Sequence of chain 1.A:
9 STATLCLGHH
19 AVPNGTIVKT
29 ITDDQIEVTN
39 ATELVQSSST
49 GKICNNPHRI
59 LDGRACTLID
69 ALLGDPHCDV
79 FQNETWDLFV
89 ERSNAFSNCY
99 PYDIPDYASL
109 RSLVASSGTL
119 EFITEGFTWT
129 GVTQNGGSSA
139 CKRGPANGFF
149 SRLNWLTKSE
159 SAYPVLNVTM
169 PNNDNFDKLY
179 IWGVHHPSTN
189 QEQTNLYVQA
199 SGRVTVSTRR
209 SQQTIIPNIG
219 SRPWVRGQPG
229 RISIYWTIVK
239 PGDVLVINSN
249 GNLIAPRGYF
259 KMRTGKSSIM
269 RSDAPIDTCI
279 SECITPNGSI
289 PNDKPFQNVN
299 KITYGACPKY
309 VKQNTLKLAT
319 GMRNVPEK

The small molecule below binds the protein below.
Small molecule (SMILES): CC(=O)N[C@H]1[C@H](O[C@H]2[C@H](O)[C@@H](NC(C)=O)CO[C@@H]2CO)O[C@H](CO)[C@@H](O)[C@@H]1O

Binding-site contacts:
Ligand atom O5 contacts residue PHE120 of chain 1.A at 4.5 Å.
Ligand atom C8 contacts residue ASN81 of chain 1.A at 3.2 Å.
Ligand atom O6 contacts residue GLN80 of chain 1.A at 4.4 Å.
Ligand atom O7 contacts residue ASN81 of chain 1.A at 3.0 Å (h-bond).
Ligand atom C2 contacts residue ASN81 of chain 1.A at 2.5 Å.
Ligand atom C1 contacts residue PHE120 of chain 1.A at 4.3 Å (hydrophobic).
Ligand atom N2 contacts residue ASN81 of chain 1.A at 3.0 Å (h-bond).
Ligand atom C7 contacts residue ASN81 of chain 1.A at 2.7 Å.
Ligand atom C1 contacts residue ASN81 of chain 1.A at 1.4 Å.
Ligand atom C7 contacts residue GLU119 of chain 1.A at 4.0 Å.
Ligand atom C2 contacts residue PHE120 of chain 1.A at 3.5 Å (hydrophobic).
Ligand atom O7 contacts residue GLU119 of chain 1.A at 3.0 Å.
Ligand atom C6 contacts residue GLN80 of chain 1.A at 4.4 Å.
Ligand atom O7 contacts residue PHE120 of chain 1.A at 3.9 Å.
Ligand atom O3 contacts residue PHE120 of chain 1.A at 4.2 Å.
Ligand atom C5 contacts residue ASN81 of chain 1.A at 3.6 Å.
Ligand atom C4 contacts residue ASN81 of chain 1.A at 4.2 Å.
Ligand atom O5 contacts residue ASN81 of chain 1.A at 2.3 Å (h-bond).
Ligand atom C8 contacts residue GLU119 of chain 1.A at 4.0 Å.
Ligand atom C6 contacts residue ASN81 of chain 1.A at 4.5 Å.
Ligand atom C3 contacts residue ASN81 of chain 1.A at 3.8 Å.
Ligand atom C3 contacts residue PHE120 of chain 1.A at 4.3 Å (hydrophobic).
Ligand atom N2 contacts residue PHE120 of chain 1.A at 4.2 Å.